Binding-site contacts:
Ligand atom C2 contacts residue ASN456 of chain 1.A at 2.5 Å.
Ligand atom N2 contacts residue ASN456 of chain 1.A at 3.1 Å (h-bond).
Ligand atom C8 contacts residue LEU455 of chain 1.A at 4.0 Å (hydrophobic).
Ligand atom C8 contacts residue GLU454 of chain 1.A at 4.0 Å.
Ligand atom C7 contacts residue ASN456 of chain 1.A at 3.7 Å.
Ligand atom C7 contacts residue GLU454 of chain 1.A at 4.0 Å.
Ligand atom C4 contacts residue ASN456 of chain 1.A at 4.3 Å.
Ligand atom O5 contacts residue ASN456 of chain 1.A at 2.4 Å (h-bond).
Ligand atom O7 contacts residue ASN456 of chain 1.A at 3.8 Å.
Ligand atom C2 contacts residue GLU454 of chain 1.A at 4.5 Å.
Ligand atom C3 contacts residue ASN456 of chain 1.A at 3.9 Å.
Ligand atom C1 contacts residue GLU454 of chain 1.A at 4.1 Å.
Ligand atom N2 contacts residue GLU454 of chain 1.A at 3.6 Å.
Ligand atom C1 contacts residue ASN456 of chain 1.A at 1.5 Å.
Ligand atom C5 contacts residue ASN456 of chain 1.A at 3.8 Å.

This protein binds this small molecule.
Small molecule (SMILES): CC(=O)N[C@@H]1[C@@H](O)[C@H](O)[C@@H](CO)O[C@H]1O

Sequence of chain 1.A:
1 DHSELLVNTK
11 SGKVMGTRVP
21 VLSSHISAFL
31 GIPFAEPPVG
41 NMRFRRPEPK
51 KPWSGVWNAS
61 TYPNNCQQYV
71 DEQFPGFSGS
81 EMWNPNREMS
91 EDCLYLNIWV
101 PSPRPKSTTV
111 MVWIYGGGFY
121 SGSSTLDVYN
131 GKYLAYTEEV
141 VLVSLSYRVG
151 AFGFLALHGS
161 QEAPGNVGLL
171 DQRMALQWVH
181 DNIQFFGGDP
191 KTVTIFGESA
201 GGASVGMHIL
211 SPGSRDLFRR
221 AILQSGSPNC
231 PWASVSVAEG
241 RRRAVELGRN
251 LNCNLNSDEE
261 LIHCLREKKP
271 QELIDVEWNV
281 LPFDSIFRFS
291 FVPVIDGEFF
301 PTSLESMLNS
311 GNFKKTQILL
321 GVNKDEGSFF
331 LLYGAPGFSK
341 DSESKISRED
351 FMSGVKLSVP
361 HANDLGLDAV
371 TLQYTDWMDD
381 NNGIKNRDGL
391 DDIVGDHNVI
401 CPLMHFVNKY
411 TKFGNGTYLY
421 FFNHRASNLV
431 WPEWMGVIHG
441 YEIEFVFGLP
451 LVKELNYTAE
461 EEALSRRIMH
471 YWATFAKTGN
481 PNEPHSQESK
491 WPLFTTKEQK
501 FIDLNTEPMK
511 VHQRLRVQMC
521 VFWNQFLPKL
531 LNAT